This protein binds this small molecule.
Small molecule (SMILES): CC(C)c1nc(-c2ccc(NC(=O)Nc3cccc(C(F)(F)F)c3)c3ccccc23)c2c(N)nccn12

Binding-site contacts:
Ligand atom N13 contacts residue THR91 of chain 1.A at 3.0 Å (h-bond).
Ligand atom F36 contacts residue PHE60 of chain 1.A at 3.1 Å.
Ligand atom N11 contacts residue ALA46 of chain 1.A at 3.5 Å.
Ligand atom C07 contacts residue LEU146 of chain 1.A at 3.5 Å (hydrophobic).
Ligand atom C15 contacts residue LEU146 of chain 1.A at 3.5 Å (hydrophobic).
Ligand atom F35 contacts residue LEU50 of chain 1.A at 3.5 Å.
Ligand atom C33 contacts residue ILE89 of chain 1.A at 3.6 Å (hydrophobic).
Ligand atom C21 contacts residue ALA46 of chain 1.A at 3.7 Å (hydrophobic).
Ligand atom C22 contacts residue ILE89 of chain 1.A at 3.3 Å (hydrophobic).
Ligand atom N13 contacts residue ALA46 of chain 1.A at 3.3 Å.
Ligand atom C20 contacts residue VAL34 of chain 1.A at 3.7 Å (hydrophobic).
Ligand atom N27 contacts residue MET67 of chain 1.A at 2.9 Å (h-bond).
Ligand atom C12 contacts residue LEU146 of chain 1.A at 3.7 Å (hydrophobic).
Ligand atom C20 contacts residue ALA46 of chain 1.A at 3.7 Å (hydrophobic).
Ligand atom C34 contacts residue PHE31 of chain 1.A at 3.7 Å (hydrophobic).
Ligand atom C23 contacts residue THR91 of chain 1.A at 3.4 Å.
Ligand atom F36 contacts residue ILE89 of chain 1.A at 3.5 Å.
Ligand atom C30 contacts residue GLU63 of chain 1.A at 3.7 Å.
Ligand atom C30 contacts residue ALA64 of chain 1.A at 3.5 Å (hydrophobic).
Ligand atom C18 contacts residue LYS48 of chain 1.A at 3.7 Å.
Ligand atom F37 contacts residue MET55 of chain 1.A at 3.1 Å.
Ligand atom F36 contacts residue LEU50 of chain 1.A at 3.0 Å.
Ligand atom F35 contacts residue PHE31 of chain 1.A at 3.2 Å.
Ligand atom C06 contacts residue LEU146 of chain 1.A at 3.5 Å (hydrophobic).
Ligand atom C22 contacts residue THR91 of chain 1.A at 3.7 Å.
Ligand atom N13 contacts residue GLU92 of chain 1.A at 3.0 Å (salt-bridge).
Ligand atom F36 contacts residue MET55 of chain 1.A at 3.4 Å.
Ligand atom C25 contacts residue LYS48 of chain 1.A at 3.6 Å.
Ligand atom N11 contacts residue MET94 of chain 1.A at 2.9 Å (h-bond).
Ligand atom C21 contacts residue LYS48 of chain 1.A at 3.5 Å.
Ligand atom C12 contacts residue ALA46 of chain 1.A at 3.4 Å (hydrophobic).
Ligand atom C10 contacts residue MET94 of chain 1.A at 3.1 Å (hydrophobic).
Ligand atom O26 contacts residue LYS48 of chain 1.A at 2.6 Å (salt-bridge).
Ligand atom C22 contacts residue LYS48 of chain 1.A at 3.4 Å.
Ligand atom C28 contacts residue MET67 of chain 1.A at 3.6 Å (hydrophobic).
Ligand atom C29 contacts residue MET67 of chain 1.A at 3.5 Å (hydrophobic).
Ligand atom C16 contacts residue ASP157 of chain 1.A at 3.5 Å.
Ligand atom F37 contacts residue PHE31 of chain 1.A at 3.2 Å.
Ligand atom C17 contacts residue LYS48 of chain 1.A at 3.6 Å.
Ligand atom F35 contacts residue ILE89 of chain 1.A at 3.2 Å.

Sequence of chain 1.A:
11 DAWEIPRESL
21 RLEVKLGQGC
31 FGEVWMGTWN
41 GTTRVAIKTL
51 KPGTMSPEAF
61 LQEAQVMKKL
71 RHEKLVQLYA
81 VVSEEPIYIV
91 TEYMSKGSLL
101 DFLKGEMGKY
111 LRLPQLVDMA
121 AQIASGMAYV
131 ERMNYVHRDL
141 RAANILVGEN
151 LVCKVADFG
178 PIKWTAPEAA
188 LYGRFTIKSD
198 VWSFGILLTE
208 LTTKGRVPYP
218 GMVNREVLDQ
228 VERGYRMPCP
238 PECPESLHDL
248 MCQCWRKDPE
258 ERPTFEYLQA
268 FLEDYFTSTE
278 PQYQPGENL